Sequence of chain 2.A:
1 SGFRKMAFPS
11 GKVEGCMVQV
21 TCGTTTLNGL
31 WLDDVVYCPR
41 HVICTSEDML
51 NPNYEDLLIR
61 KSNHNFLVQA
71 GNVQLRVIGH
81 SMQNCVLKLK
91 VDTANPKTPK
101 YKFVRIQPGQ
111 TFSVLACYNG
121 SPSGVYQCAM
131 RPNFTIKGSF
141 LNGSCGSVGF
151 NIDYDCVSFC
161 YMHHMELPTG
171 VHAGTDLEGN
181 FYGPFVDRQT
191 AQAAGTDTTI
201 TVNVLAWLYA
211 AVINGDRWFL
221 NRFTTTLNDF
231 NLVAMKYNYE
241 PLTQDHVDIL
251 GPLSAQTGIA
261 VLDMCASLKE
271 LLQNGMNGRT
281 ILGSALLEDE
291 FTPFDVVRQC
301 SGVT

The small molecule below binds the protein below.
Small molecule (SMILES): O=C1C[C@H](NC(=O)[C@@H]2CCOc3ccc(Cl)cc32)CCN1

Sequence of chain 1.A:
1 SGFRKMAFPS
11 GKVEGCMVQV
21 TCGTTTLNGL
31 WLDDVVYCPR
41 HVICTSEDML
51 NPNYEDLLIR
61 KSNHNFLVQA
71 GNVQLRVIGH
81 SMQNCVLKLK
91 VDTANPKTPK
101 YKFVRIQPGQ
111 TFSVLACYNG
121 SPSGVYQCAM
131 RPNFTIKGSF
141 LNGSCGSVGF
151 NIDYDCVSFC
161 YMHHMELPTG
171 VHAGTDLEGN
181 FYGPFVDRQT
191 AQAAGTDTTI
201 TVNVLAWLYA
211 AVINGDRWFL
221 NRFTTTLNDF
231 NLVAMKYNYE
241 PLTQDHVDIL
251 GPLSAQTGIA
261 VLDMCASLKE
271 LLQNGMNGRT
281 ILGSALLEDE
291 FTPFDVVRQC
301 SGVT

Binding-site contacts:
Ligand atom N1 contacts residue GLU166 of chain 2.A at 3.3 Å (salt-bridge).
Ligand atom C1 contacts residue ARG188 of chain 2.A at 3.6 Å.
Ligand atom N1 contacts residue LEU141 of chain 2.A at 3.7 Å.
Ligand atom C10 contacts residue LEU141 of chain 2.A at 3.8 Å (hydrophobic).
Ligand atom C11 contacts residue PHE140 of chain 2.A at 3.7 Å (hydrophobic).
Ligand atom C1 contacts residue ASP187 of chain 2.A at 4.0 Å.
Ligand atom CL contacts residue MET165 of chain 2.A at 3.6 Å.
Ligand atom C2 contacts residue MET165 of chain 2.A at 3.9 Å (hydrophobic).
Ligand atom C2 contacts residue MET49 of chain 2.A at 3.7 Å (hydrophobic).
Ligand atom O1 contacts residue MET165 of chain 2.A at 3.4 Å.
Ligand atom C14 contacts residue HIS164 of chain 2.A at 3.4 Å.
Ligand atom C1 contacts residue MET165 of chain 2.A at 3.5 Å (hydrophobic).
Ligand atom O2 contacts residue HIS163 of chain 2.A at 2.7 Å (h-bond).
Ligand atom C2 contacts residue ARG188 of chain 2.A at 3.6 Å.
Ligand atom C contacts residue MET165 of chain 2.A at 3.5 Å (hydrophobic).
Ligand atom C1 contacts residue MET49 of chain 2.A at 3.4 Å (hydrophobic).
Ligand atom C contacts residue HIS164 of chain 2.A at 3.9 Å.
Ligand atom C11 contacts residue HIS163 of chain 2.A at 3.6 Å.
Ligand atom C12 contacts residue HIS163 of chain 2.A at 3.8 Å.
Ligand atom C5 contacts residue DMS1 of chain 2.G at 3.6 Å.
Ligand atom C11 contacts residue GLU166 of chain 2.A at 3.6 Å.
Ligand atom CL contacts residue ASP187 of chain 2.A at 3.3 Å.
Ligand atom O2 contacts residue GLU166 of chain 2.A at 3.4 Å.
Ligand atom C contacts residue MET49 of chain 2.A at 3.5 Å (hydrophobic).
Ligand atom O2 contacts residue HIS172 of chain 2.A at 3.4 Å.
Ligand atom CL contacts residue HIS41 of chain 2.A at 3.3 Å.
Ligand atom C14 contacts residue MET165 of chain 2.A at 3.6 Å (hydrophobic).
Ligand atom O contacts residue GLN189 of chain 2.A at 3.4 Å (h-bond).
Ligand atom O1 contacts residue GLU166 of chain 2.A at 3.1 Å (salt-bridge).
Ligand atom C4 contacts residue GLN189 of chain 2.A at 3.8 Å.
Ligand atom C12 contacts residue CYS145 of chain 2.A at 3.9 Å (hydrophobic).
Ligand atom CL contacts residue HIS164 of chain 2.A at 3.6 Å.
Ligand atom C2 contacts residue GLN189 of chain 2.A at 3.5 Å.
Ligand atom C10 contacts residue ASN142 of chain 2.A at 3.9 Å.
Ligand atom C1 contacts residue GLN189 of chain 2.A at 3.9 Å.
Ligand atom C10 contacts residue PHE140 of chain 2.A at 3.9 Å (hydrophobic).
Ligand atom N1 contacts residue PHE140 of chain 2.A at 3.0 Å (h-bond).
Ligand atom C10 contacts residue GLU166 of chain 2.A at 4.0 Å.
Ligand atom O2 contacts residue PHE140 of chain 2.A at 3.2 Å.
Ligand atom O2 contacts residue SER144 of chain 2.A at 4.0 Å.